Binding-site contacts:
Ligand atom O10 contacts residue PHE391 of chain 2.A at 3.7 Å.
Ligand atom O11 contacts residue PHE396 of chain 2.A at 3.0 Å.
Ligand atom C1 contacts residue PHE353 of chain 2.A at 3.3 Å (hydrophobic).
Ligand atom C24 contacts residue PRO252 of chain 2.A at 3.4 Å (hydrophobic).
Ligand atom C25 contacts residue PRO252 of chain 2.A at 3.4 Å (hydrophobic).
Ligand atom O21 contacts residue PHE353 of chain 2.A at 3.8 Å.
Ligand atom O21 contacts residue HIS280 of chain 2.A at 3.7 Å.
Ligand atom C12 contacts residue PHE353 of chain 2.A at 3.4 Å (hydrophobic).
Ligand atom C17 contacts residue ASN395 of chain 2.A at 3.6 Å.
Ligand atom C5 contacts residue CO1 of chain 2.B at 3.5 Å.
Ligand atom O10 contacts residue HIS280 of chain 2.A at 3.5 Å (h-bond).
Ligand atom C24 contacts residue PHE391 of chain 2.A at 3.4 Å (hydrophobic).
Ligand atom C22 contacts residue MPD1 of chain 2.D at 3.4 Å.
Ligand atom C13 contacts residue PHE353 of chain 2.A at 3.6 Å (hydrophobic).
Ligand atom C23 contacts residue PHE364 of chain 2.A at 3.5 Å (hydrophobic).
Ligand atom N15 contacts residue PHE353 of chain 2.A at 3.5 Å.
Ligand atom C7 contacts residue SER239 of chain 2.A at 3.8 Å.
Ligand atom C12 contacts residue PHE391 of chain 2.A at 3.6 Å (hydrophobic).
Ligand atom C16 contacts residue PHE353 of chain 2.A at 3.3 Å (hydrophobic).
Ligand atom C18 contacts residue ASN395 of chain 2.A at 3.3 Å.
Ligand atom O3 contacts residue PHE353 of chain 2.A at 3.6 Å.
Ligand atom C25 contacts residue ASN254 of chain 2.A at 3.5 Å.
Ligand atom C18 contacts residue LEU340 of chain 2.A at 3.8 Å (hydrophobic).
Ligand atom C5 contacts residue PHE391 of chain 2.A at 3.5 Å (hydrophobic).
Ligand atom C7 contacts residue GLU224 of chain 2.A at 3.7 Å.
Ligand atom O3 contacts residue CO1 of chain 2.B at 2.0 Å.
Ligand atom C14 contacts residue PHE353 of chain 2.A at 3.5 Å (hydrophobic).
Ligand atom C14 contacts residue PHE396 of chain 2.A at 3.9 Å (hydrophobic).
Ligand atom C17 contacts residue GLY392 of chain 2.A at 3.4 Å.
Ligand atom C2 contacts residue HIS280 of chain 2.A at 3.5 Å.
Ligand atom O10 contacts residue HIS198 of chain 2.A at 3.4 Å (h-bond).
Ligand atom C24 contacts residue VAL241 of chain 2.A at 3.8 Å (hydrophobic).
Ligand atom O3 contacts residue HIS280 of chain 2.A at 3.2 Å (h-bond).
Ligand atom C2 contacts residue CO1 of chain 2.B at 3.2 Å.
Ligand atom C17 contacts residue GLN351 of chain 2.A at 3.6 Å.
Ligand atom O10 contacts residue CO1 of chain 2.B at 2.3 Å.
Ligand atom O3 contacts residue GLU366 of chain 2.A at 3.2 Å (salt-bridge).
Ligand atom C20 contacts residue PHE396 of chain 2.A at 3.8 Å (hydrophobic).
Ligand atom O3 contacts residue PHE391 of chain 2.A at 3.6 Å.
Ligand atom C23 contacts residue MPD1 of chain 2.D at 3.6 Å.

The protein below binds the small molecule below.
Small molecule (SMILES): COc1nc2c(C)cccc2cc1[C@@H](O)[C@@H]1[C@H](O)C=CC(C)(C)[C@H]1O

Sequence of chain 2.A:
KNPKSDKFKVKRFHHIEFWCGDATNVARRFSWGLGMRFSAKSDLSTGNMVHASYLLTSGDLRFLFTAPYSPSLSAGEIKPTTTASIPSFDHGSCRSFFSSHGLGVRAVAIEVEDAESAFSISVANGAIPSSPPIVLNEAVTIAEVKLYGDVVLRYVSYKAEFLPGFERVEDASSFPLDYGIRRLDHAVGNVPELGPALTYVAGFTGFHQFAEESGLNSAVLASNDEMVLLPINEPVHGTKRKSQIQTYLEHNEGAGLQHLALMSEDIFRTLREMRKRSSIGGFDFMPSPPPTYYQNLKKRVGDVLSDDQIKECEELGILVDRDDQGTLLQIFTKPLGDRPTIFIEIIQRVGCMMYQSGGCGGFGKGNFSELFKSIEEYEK